Binding-site contacts:
Ligand atom C8 contacts residue ASN165 of chain 1.A at 3.6 Å.
Ligand atom O6 contacts residue ASN165 of chain 1.A at 4.3 Å.
Ligand atom C4 contacts residue ASN165 of chain 1.A at 4.2 Å.
Ligand atom N2 contacts residue ASN165 of chain 1.A at 2.7 Å (h-bond).
Ligand atom O7 contacts residue SER219 of chain 1.E at 3.3 Å (h-bond).
Ligand atom C8 contacts residue VAL244 of chain 1.A at 3.7 Å (hydrophobic).
Ligand atom C3 contacts residue ASN165 of chain 1.A at 3.9 Å.
Ligand atom O7 contacts residue ASN165 of chain 1.A at 3.5 Å (h-bond).
Ligand atom C7 contacts residue ASN165 of chain 1.A at 3.0 Å.
Ligand atom C1 contacts residue ASN165 of chain 1.A at 1.4 Å.
Ligand atom C7 contacts residue SER219 of chain 1.E at 4.4 Å.
Ligand atom C2 contacts residue ASN165 of chain 1.A at 2.6 Å.
Ligand atom C5 contacts residue ASN165 of chain 1.A at 3.6 Å.
Ligand atom O5 contacts residue ASN165 of chain 1.A at 2.2 Å (h-bond).

Sequence of chain 1.E:
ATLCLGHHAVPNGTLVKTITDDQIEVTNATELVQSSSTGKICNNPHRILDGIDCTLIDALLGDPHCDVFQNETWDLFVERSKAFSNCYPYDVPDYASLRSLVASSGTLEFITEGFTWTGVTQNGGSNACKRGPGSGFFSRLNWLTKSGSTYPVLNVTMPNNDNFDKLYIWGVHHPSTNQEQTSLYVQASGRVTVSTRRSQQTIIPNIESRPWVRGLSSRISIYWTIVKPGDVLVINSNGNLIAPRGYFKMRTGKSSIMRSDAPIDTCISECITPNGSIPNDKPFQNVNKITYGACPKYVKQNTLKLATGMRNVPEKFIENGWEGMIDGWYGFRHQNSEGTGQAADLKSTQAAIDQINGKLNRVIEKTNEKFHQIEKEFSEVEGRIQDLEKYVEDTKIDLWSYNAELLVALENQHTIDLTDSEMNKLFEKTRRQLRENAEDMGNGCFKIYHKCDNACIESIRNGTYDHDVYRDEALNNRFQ

Sequence of chain 1.A:
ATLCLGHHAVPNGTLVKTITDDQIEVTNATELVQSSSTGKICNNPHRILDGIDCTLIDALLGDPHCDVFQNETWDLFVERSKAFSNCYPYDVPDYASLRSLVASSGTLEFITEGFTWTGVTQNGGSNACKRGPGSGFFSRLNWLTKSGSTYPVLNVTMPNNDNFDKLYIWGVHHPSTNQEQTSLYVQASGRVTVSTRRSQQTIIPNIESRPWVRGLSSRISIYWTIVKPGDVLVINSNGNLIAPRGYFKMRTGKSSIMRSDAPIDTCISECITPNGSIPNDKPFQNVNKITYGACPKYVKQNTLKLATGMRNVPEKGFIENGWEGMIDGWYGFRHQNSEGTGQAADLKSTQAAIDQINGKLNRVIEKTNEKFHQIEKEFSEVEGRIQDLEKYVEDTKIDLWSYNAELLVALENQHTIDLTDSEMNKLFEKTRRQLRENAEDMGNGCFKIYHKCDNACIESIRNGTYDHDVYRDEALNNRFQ

This small molecule binds to this protein.
Small molecule (SMILES): CC(=O)N[C@@H]1[C@@H](O)[C@H](O)[C@@H](CO)O[C@H]1O